Binding-site contacts:
Ligand atom NAD contacts residue TYR348 of chain 1.A at 3.8 Å.
Ligand atom NAD contacts residue ASP88 of chain 1.A at 2.8 Å (salt-bridge).
Ligand atom OAC contacts residue PHE372 of chain 1.A at 3.6 Å.
Ligand atom CAP contacts residue ASP88 of chain 1.A at 3.5 Å.
Ligand atom CAS contacts residue TYR89 of chain 1.A at 3.8 Å (hydrophobic).
Ligand atom CAR contacts residue ASP88 of chain 1.A at 3.9 Å.
Ligand atom FAA contacts residue TYR163 of chain 1.A at 3.1 Å.
Ligand atom CAQ contacts residue LEU375 of chain 1.A at 3.8 Å (hydrophobic).
Ligand atom FAB contacts residue PHE167 of chain 1.A at 3.5 Å.
Ligand atom CAH contacts residue CYS162 of chain 1.A at 3.3 Å (hydrophobic).
Ligand atom CAP contacts residue TYR89 of chain 1.A at 3.6 Å (hydrophobic).
Ligand atom CAO contacts residue ASP88 of chain 1.A at 3.7 Å.
Ligand atom NAE contacts residue TYR163 of chain 1.A at 3.7 Å.
Ligand atom CAM contacts residue TRP84 of chain 1.A at 3.8 Å (hydrophobic).
Ligand atom CAG contacts residue TYR163 of chain 1.A at 3.7 Å (hydrophobic).
Ligand atom CAR contacts residue PHE372 of chain 1.A at 3.8 Å (hydrophobic).
Ligand atom CAP contacts residue TYR348 of chain 1.A at 3.4 Å (hydrophobic).
Ligand atom FAB contacts residue TYR89 of chain 1.A at 3.3 Å.
Ligand atom CAL contacts residue PHE372 of chain 1.A at 3.6 Å (hydrophobic).
Ligand atom CAQ contacts residue ASP88 of chain 1.A at 3.5 Å.
Ligand atom CAI contacts residue TYR163 of chain 1.A at 3.6 Å (hydrophobic).
Ligand atom CAW contacts residue GLU369 of chain 1.A at 2.8 Å.
Ligand atom CAO contacts residue PHE372 of chain 1.A at 3.4 Å (hydrophobic).
Ligand atom FAA contacts residue CYS162 of chain 1.A at 3.2 Å.
Ligand atom CAU contacts residue ASP88 of chain 1.A at 3.3 Å.
Ligand atom CAT contacts residue TYR89 of chain 1.A at 3.5 Å (hydrophobic).
Ligand atom NAE contacts residue TYR68 of chain 1.A at 3.3 Å.
Ligand atom CAK contacts residue TYR65 of chain 1.A at 3.9 Å (hydrophobic).
Ligand atom OAC contacts residue TYR65 of chain 1.A at 2.8 Å (h-bond).
Ligand atom CAF contacts residue CYS162 of chain 1.A at 3.7 Å (hydrophobic).
Ligand atom CAS contacts residue ASP88 of chain 1.A at 3.8 Å.
Ligand atom CAN contacts residue TYR348 of chain 1.A at 3.6 Å (hydrophobic).
Ligand atom CAO contacts residue TYR348 of chain 1.A at 3.4 Å (hydrophobic).
Ligand atom CAN contacts residue ASP88 of chain 1.A at 3.3 Å.
Ligand atom CAL contacts residue PHE167 of chain 1.A at 3.8 Å (hydrophobic).
Ligand atom CAT contacts residue PHE372 of chain 1.A at 3.8 Å (hydrophobic).
Ligand atom FAB contacts residue TYR348 of chain 1.A at 3.4 Å.
Ligand atom CAW contacts residue ARG1 of chain 1.A at 3.8 Å.
Ligand atom CAG contacts residue CYS162 of chain 1.A at 3.5 Å (hydrophobic).
Ligand atom CAV contacts residue TYR68 of chain 1.A at 3.8 Å (hydrophobic).

The small molecule below binds the protein below.
Small molecule (SMILES): CCNC(=O)C1CC(F)(c2ccc(CN3CCCC3)c(F)c2)C1

Sequence of chain 1.A:
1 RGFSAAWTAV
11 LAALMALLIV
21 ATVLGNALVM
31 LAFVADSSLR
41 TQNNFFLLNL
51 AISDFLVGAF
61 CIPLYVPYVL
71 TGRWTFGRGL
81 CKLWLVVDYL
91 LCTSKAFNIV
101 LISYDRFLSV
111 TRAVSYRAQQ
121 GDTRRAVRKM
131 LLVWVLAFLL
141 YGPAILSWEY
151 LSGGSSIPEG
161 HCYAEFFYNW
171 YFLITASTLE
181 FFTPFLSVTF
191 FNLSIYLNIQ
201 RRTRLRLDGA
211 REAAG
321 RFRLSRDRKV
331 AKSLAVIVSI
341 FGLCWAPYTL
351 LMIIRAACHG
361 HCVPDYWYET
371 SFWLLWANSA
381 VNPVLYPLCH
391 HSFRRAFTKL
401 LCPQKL